This protein binds this small molecule.
Small molecule (SMILES): Nc1ncnc2c1ncn2[C@@H]1O[C@H](CO[P](=O)(O)O[P](=O)(O)OC[C@H]2O[C@@H](O)[C@H](O)[C@@H]2O)[C@@H](O)[C@H]1O

Sequence of chain 1.A:
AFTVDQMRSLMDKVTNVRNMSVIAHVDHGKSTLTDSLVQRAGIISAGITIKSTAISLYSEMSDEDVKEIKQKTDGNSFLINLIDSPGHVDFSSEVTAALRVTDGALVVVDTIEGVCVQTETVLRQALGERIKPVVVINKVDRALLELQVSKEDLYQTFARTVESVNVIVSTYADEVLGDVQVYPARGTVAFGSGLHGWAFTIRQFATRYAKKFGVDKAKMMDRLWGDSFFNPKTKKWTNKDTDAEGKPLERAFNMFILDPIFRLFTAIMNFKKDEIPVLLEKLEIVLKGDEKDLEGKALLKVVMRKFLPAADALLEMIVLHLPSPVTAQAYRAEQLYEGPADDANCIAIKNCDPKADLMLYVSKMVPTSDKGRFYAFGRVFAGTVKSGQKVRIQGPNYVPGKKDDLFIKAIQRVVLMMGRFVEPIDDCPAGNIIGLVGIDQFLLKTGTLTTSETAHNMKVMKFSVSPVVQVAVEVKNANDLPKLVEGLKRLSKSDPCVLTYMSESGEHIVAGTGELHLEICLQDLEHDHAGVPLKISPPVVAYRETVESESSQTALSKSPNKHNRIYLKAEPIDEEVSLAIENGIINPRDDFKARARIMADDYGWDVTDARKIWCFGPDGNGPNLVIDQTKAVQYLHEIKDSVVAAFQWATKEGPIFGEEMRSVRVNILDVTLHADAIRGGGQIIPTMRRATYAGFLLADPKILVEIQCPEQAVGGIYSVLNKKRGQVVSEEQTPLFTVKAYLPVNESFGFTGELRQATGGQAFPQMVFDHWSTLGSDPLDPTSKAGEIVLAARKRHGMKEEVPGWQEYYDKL

Binding-site contacts:
Ligand atom C5D contacts residue DDE699 of chain 1.A at 3.3 Å.
Ligand atom C3D contacts residue ILE698 of chain 1.A at 3.9 Å (hydrophobic).
Ligand atom C4 contacts residue DDE699 of chain 1.A at 3.8 Å.
Ligand atom O2D contacts residue ASP696 of chain 1.A at 2.4 Å (salt-bridge).
Ligand atom PB contacts residue DDE699 of chain 1.A at 3.9 Å.
Ligand atom C6 contacts residue DDE699 of chain 1.A at 3.6 Å.
Ligand atom O5' contacts residue DDE699 of chain 1.A at 4.1 Å.
Ligand atom O4D contacts residue ILE698 of chain 1.A at 3.1 Å.
Ligand atom C3D contacts residue DDE699 of chain 1.A at 3.4 Å.
Ligand atom O2A contacts residue DDE699 of chain 1.A at 4.1 Å.
Ligand atom C2 contacts residue DDE699 of chain 1.A at 3.5 Å.
Ligand atom PA contacts residue DDE699 of chain 1.A at 4.1 Å.
Ligand atom O4D contacts residue DDE699 of chain 1.A at 2.4 Å (h-bond).
Ligand atom C2D contacts residue DDE699 of chain 1.A at 2.5 Å.
Ligand atom O5D contacts residue DDE699 of chain 1.A at 3.4 Å.
Ligand atom O2D contacts residue DDE699 of chain 1.A at 2.8 Å (h-bond).
Ligand atom C4D contacts residue ILE698 of chain 1.A at 3.5 Å (hydrophobic).
Ligand atom N9 contacts residue DDE699 of chain 1.A at 3.8 Å.
Ligand atom O3D contacts residue ASP696 of chain 1.A at 2.7 Å (salt-bridge).
Ligand atom C3' contacts residue DDE699 of chain 1.A at 3.9 Å.
Ligand atom N6 contacts residue DDE699 of chain 1.A at 4.1 Å.
Ligand atom C4D contacts residue DDE699 of chain 1.A at 3.5 Å.
Ligand atom N1 contacts residue DDE699 of chain 1.A at 3.8 Å.
Ligand atom O3D contacts residue DDE699 of chain 1.A at 3.8 Å.
Ligand atom C2' contacts residue DDE699 of chain 1.A at 3.6 Å.
Ligand atom O2D contacts residue HIS694 of chain 1.A at 2.8 Å (h-bond).
Ligand atom C3D contacts residue ASP696 of chain 1.A at 3.6 Å.
Ligand atom C2D contacts residue ASP696 of chain 1.A at 3.6 Å.
Ligand atom C1D contacts residue DDE699 of chain 1.A at 1.4 Å.
Ligand atom C5 contacts residue DDE699 of chain 1.A at 3.7 Å.
Ligand atom C1' contacts residue DDE699 of chain 1.A at 3.8 Å.
Ligand atom C1D contacts residue ILE698 of chain 1.A at 3.3 Å (hydrophobic).
Ligand atom C4' contacts residue DDE699 of chain 1.A at 3.7 Å.
Ligand atom C5' contacts residue DDE699 of chain 1.A at 3.2 Å.
Ligand atom C2D contacts residue ILE698 of chain 1.A at 4.1 Å (hydrophobic).
Ligand atom O4' contacts residue DDE699 of chain 1.A at 3.6 Å.
Ligand atom O3D contacts residue ILE698 of chain 1.A at 3.7 Å.
Ligand atom C2D contacts residue HIS694 of chain 1.A at 4.2 Å.
Ligand atom O3A contacts residue DDE699 of chain 1.A at 2.9 Å.
Ligand atom N3 contacts residue DDE699 of chain 1.A at 3.4 Å.